Sequence of chain 1.G:
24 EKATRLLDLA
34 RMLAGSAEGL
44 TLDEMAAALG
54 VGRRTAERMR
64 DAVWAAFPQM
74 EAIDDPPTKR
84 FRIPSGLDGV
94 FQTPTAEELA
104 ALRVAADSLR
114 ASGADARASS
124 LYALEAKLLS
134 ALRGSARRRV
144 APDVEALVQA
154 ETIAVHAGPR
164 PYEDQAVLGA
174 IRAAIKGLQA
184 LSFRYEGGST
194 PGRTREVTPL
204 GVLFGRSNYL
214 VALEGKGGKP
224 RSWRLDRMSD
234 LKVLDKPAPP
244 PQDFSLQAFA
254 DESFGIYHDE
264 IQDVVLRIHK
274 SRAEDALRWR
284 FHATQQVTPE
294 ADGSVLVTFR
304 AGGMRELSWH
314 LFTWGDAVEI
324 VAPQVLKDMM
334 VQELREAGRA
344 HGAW

A small-molecule ligand and the protein it binds are described below.
Small molecule (SMILES): Cc1cn([C@H]2C[C@H](O[P](=O)(O)OC[C@H]3O[C@@H](n4ccc(N)nc4=O)C[C@@H]3O)[C@@H](CO[P](=O)(O)O[C@H]3C[C@H](n4cnc5c(=O)nc(N)[nH]c54)O[C@@H]3COP(=O)=O)O2)c(=O)[nH]c1=O

Binding-site contacts:
Ligand atom C6 contacts residue TYR260 of chain 1.G at 3.4 Å (hydrophobic).
Ligand atom O2 contacts residue SER225 of chain 1.G at 2.9 Å (h-bond).
Ligand atom O2 contacts residue TYR260 of chain 1.G at 3.4 Å.
Ligand atom O4 contacts residue HIS261 of chain 1.G at 3.2 Å (h-bond).
Ligand atom N3 contacts residue HIS261 of chain 1.G at 3.3 Å (h-bond).
Ligand atom C7 contacts residue TYR260 of chain 1.G at 3.4 Å (hydrophobic).
Ligand atom O5' contacts residue TYR212 of chain 1.G at 3.1 Å (h-bond).
Ligand atom C2 contacts residue ARG224 of chain 1.G at 3.3 Å.
Ligand atom OP1 contacts residue TYR188 of chain 1.G at 3.3 Å (h-bond).
Ligand atom C2 contacts residue HIS261 of chain 1.G at 3.5 Å.
Ligand atom O2 contacts residue HIS261 of chain 1.G at 3.0 Å (h-bond).
Ligand atom OP1 contacts residue ARG227 of chain 1.G at 2.4 Å (salt-bridge).
Ligand atom N3 contacts residue ARG224 of chain 1.G at 3.0 Å.
Ligand atom C2 contacts residue SER225 of chain 1.G at 3.5 Å.
Ligand atom C5 contacts residue TYR260 of chain 1.G at 3.4 Å (hydrophobic).
Ligand atom OP2 contacts residue GLY191 of chain 1.G at 3.5 Å (h-bond).
Ligand atom C5 contacts residue ARG224 of chain 1.G at 3.1 Å.
Ligand atom O2 contacts residue ILE259 of chain 1.G at 3.4 Å (h-bond).
Ligand atom N4 contacts residue TYR260 of chain 1.G at 3.2 Å.
Ligand atom C4 contacts residue TYR260 of chain 1.G at 3.1 Å (hydrophobic).
Ligand atom C1' contacts residue SER225 of chain 1.G at 3.4 Å.
Ligand atom O3' contacts residue TYR212 of chain 1.G at 3.2 Å.
Ligand atom N4 contacts residue ARG308 of chain 1.G at 3.1 Å (salt-bridge).
Ligand atom O4' contacts residue SER225 of chain 1.G at 3.2 Å (h-bond).
Ligand atom C4 contacts residue ARG308 of chain 1.G at 3.1 Å.
Ligand atom N2 contacts residue HIS261 of chain 1.G at 3.4 Å.
Ligand atom OP2 contacts residue SER192 of chain 1.G at 3.1 Å (h-bond).
Ligand atom C8 contacts residue ARG224 of chain 1.G at 3.2 Å.
Ligand atom O3' contacts residue TYR188 of chain 1.G at 3.2 Å.
Ligand atom C5' contacts residue TYR188 of chain 1.G at 3.5 Å (hydrophobic).
Ligand atom N3 contacts residue ARG308 of chain 1.G at 2.8 Å (salt-bridge).
Ligand atom OP2 contacts residue ARG198 of chain 1.G at 2.8 Å (salt-bridge).
Ligand atom N3 contacts residue TYR260 of chain 1.G at 3.3 Å.
Ligand atom N7 contacts residue ARG224 of chain 1.G at 2.7 Å (salt-bridge).
Ligand atom O3' contacts residue ARG209 of chain 1.G at 2.9 Å (salt-bridge).
Ligand atom C2 contacts residue ARG308 of chain 1.G at 3.5 Å.
Ligand atom O2 contacts residue ARG308 of chain 1.G at 3.3 Å.
Ligand atom OP1 contacts residue TYR212 of chain 1.G at 3.5 Å (h-bond).
Ligand atom P contacts residue ARG198 of chain 1.G at 3.1 Å.
Ligand atom OP1 contacts residue ARG230 of chain 1.G at 2.4 Å (salt-bridge).